The small molecule below binds the protein below.
Small molecule (SMILES): CC(=O)N[C@H]1[C@H](O[C@H]2[C@H](O)[C@@H](NC(C)=O)CO[C@@H]2CO)O[C@H](CO)[C@@H](O)[C@@H]1O

Sequence of chain 1.A:
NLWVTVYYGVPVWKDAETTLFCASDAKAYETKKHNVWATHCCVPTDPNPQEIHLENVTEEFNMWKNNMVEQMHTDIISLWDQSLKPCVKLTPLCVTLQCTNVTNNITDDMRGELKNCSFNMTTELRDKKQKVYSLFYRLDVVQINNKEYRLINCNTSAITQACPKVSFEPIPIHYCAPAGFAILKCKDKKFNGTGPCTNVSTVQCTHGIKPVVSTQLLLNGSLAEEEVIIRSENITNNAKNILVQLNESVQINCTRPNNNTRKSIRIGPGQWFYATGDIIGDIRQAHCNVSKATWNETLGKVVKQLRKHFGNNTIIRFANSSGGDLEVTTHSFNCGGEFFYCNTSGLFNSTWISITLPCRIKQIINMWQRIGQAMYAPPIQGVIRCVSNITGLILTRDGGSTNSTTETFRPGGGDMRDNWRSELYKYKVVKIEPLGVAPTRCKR

Binding-site contacts:
Ligand atom O7 contacts residue ASN393 of chain 1.A at 3.5 Å (h-bond).
Ligand atom C7 contacts residue ASN393 of chain 1.A at 3.4 Å.
Ligand atom C8 contacts residue SER389 of chain 1.A at 4.0 Å.
Ligand atom O5 contacts residue ASN393 of chain 1.A at 2.5 Å (h-bond).
Ligand atom C5 contacts residue ASN393 of chain 1.A at 3.8 Å.
Ligand atom C8 contacts residue GLY390 of chain 1.A at 3.8 Å.
Ligand atom C2 contacts residue ASN393 of chain 1.A at 2.5 Å.
Ligand atom C1 contacts residue ASN393 of chain 1.A at 1.5 Å.
Ligand atom O7 contacts residue GLY390 of chain 1.A at 4.4 Å.
Ligand atom N2 contacts residue ASN393 of chain 1.A at 2.9 Å (h-bond).
Ligand atom C8 contacts residue ASN393 of chain 1.A at 4.5 Å.
Ligand atom C3 contacts residue ASN393 of chain 1.A at 3.9 Å.
Ligand atom C4 contacts residue ASN393 of chain 1.A at 4.4 Å.